A protein and the small-molecule ligand that binds it are described below.
Small molecule (SMILES): Cc1c(C(=O)C2=C(O)CCCC2=O)ccc2c1c(=O)n(Cc1cccc3ccccc13)c(=O)n2C

Sequence of chain 1.A:
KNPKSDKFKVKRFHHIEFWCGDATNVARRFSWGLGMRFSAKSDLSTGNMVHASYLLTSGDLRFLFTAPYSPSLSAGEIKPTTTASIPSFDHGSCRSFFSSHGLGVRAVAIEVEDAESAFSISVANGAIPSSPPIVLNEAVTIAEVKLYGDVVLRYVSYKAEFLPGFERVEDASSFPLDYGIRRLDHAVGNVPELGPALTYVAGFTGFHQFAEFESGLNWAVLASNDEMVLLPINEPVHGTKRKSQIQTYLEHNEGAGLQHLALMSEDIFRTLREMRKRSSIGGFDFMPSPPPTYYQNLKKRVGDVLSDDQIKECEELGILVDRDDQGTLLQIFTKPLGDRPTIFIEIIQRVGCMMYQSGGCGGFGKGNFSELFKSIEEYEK

Binding-site contacts:
Ligand atom O7 contacts residue HIS280 of chain 1.A at 3.1 Å (h-bond).
Ligand atom C9 contacts residue CO1 of chain 1.B at 3.1 Å.
Ligand atom O25 contacts residue LEU399 of chain 1.A at 3.5 Å.
Ligand atom C9 contacts residue HIS280 of chain 1.A at 3.6 Å.
Ligand atom O11 contacts residue HIS280 of chain 1.A at 3.0 Å (h-bond).
Ligand atom C5 contacts residue CO1 of chain 1.B at 3.6 Å.
Ligand atom O11 contacts residue CO1 of chain 1.B at 2.0 Å.
Ligand atom C16 contacts residue PHE353 of chain 1.A at 3.1 Å (hydrophobic).
Ligand atom C3 contacts residue TRP239 of chain 1.A at 3.4 Å (hydrophobic).
Ligand atom C1 contacts residue PRO252 of chain 1.A at 3.6 Å (hydrophobic).
Ligand atom C12 contacts residue PHE391 of chain 1.A at 3.5 Å (hydrophobic).
Ligand atom O11 contacts residue PHE353 of chain 1.A at 3.7 Å.
Ligand atom C15 contacts residue PHE353 of chain 1.A at 3.2 Å (hydrophobic).
Ligand atom C14 contacts residue PHE396 of chain 1.A at 3.5 Å (hydrophobic).
Ligand atom O7 contacts residue CO1 of chain 1.B at 2.0 Å.
Ligand atom C22 contacts residue ASN395 of chain 1.A at 3.8 Å.
Ligand atom C13 contacts residue GLY392 of chain 1.A at 3.7 Å.
Ligand atom O11 contacts residue PHE391 of chain 1.A at 3.6 Å.
Ligand atom O7 contacts residue HIS198 of chain 1.A at 3.0 Å (h-bond).
Ligand atom C3 contacts residue ASN254 of chain 1.A at 3.3 Å.
Ligand atom C5 contacts residue HIS280 of chain 1.A at 3.5 Å.
Ligand atom O8 contacts residue PHE396 of chain 1.A at 3.5 Å.
Ligand atom C14 contacts residue PHE353 of chain 1.A at 3.4 Å (hydrophobic).
Ligand atom C2 contacts residue TRP239 of chain 1.A at 3.4 Å (hydrophobic).
Ligand atom C17 contacts residue PHE353 of chain 1.A at 3.5 Å (hydrophobic).
Ligand atom C6 contacts residue CO1 of chain 1.B at 3.2 Å.
Ligand atom N18 contacts residue PHE353 of chain 1.A at 3.7 Å.
Ligand atom C17 contacts residue PHE364 of chain 1.A at 3.7 Å (hydrophobic).
Ligand atom O11 contacts residue GLU366 of chain 1.A at 3.0 Å (salt-bridge).
Ligand atom C28 contacts residue GLN265 of chain 1.A at 3.2 Å.
Ligand atom C12 contacts residue PHE353 of chain 1.A at 3.7 Å (hydrophobic).
Ligand atom C27 contacts residue GLN265 of chain 1.A at 3.6 Å.
Ligand atom C9 contacts residue PHE391 of chain 1.A at 3.7 Å (hydrophobic).
Ligand atom C13 contacts residue PHE353 of chain 1.A at 3.7 Å (hydrophobic).
Ligand atom C21 contacts residue PHE353 of chain 1.A at 3.5 Å (hydrophobic).
Ligand atom N18 contacts residue PHE396 of chain 1.A at 3.7 Å.
Ligand atom C13 contacts residue PHE396 of chain 1.A at 3.5 Å (hydrophobic).
Ligand atom C6 contacts residue HIS280 of chain 1.A at 3.6 Å.
Ligand atom C17 contacts residue HIS280 of chain 1.A at 3.6 Å.
Ligand atom C10 contacts residue PHE353 of chain 1.A at 3.4 Å (hydrophobic).